Sequence of chain 1.A:
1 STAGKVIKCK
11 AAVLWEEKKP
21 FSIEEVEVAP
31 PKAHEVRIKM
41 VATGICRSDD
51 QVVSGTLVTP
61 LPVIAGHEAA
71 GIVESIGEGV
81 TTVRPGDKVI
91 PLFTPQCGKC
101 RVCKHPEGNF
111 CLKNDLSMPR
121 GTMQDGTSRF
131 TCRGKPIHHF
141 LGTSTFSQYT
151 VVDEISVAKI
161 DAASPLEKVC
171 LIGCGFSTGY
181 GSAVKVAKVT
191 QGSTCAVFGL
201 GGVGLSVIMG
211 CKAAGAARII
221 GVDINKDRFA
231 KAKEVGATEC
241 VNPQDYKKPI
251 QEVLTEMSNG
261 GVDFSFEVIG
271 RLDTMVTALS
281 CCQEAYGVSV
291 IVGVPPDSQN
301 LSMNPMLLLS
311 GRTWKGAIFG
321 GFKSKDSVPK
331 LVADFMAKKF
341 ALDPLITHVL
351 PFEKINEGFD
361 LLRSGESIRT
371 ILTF

Binding-site contacts:
Ligand atom C7 contacts residue NAD1 of chain 1.E at 3.9 Å.
Ligand atom F2 contacts residue LEU57 of chain 1.A at 3.4 Å.
Ligand atom O1 contacts residue CYS46 of chain 1.A at 3.5 Å (h-bond).
Ligand atom C7 contacts residue HIS67 of chain 1.A at 3.2 Å.
Ligand atom C5 contacts residue LEU116 of chain 1.A at 4.4 Å (hydrophobic).
Ligand atom O1 contacts residue NAD1 of chain 1.E at 3.1 Å.
Ligand atom C2 contacts residue SER48 of chain 1.A at 3.6 Å.
Ligand atom F2 contacts residue LEU141 of chain 1.A at 3.5 Å.
Ligand atom C5 contacts residue NAD1 of chain 1.E at 3.3 Å.
Ligand atom C4 contacts residue ILE318 of chain 1.A at 4.1 Å (hydrophobic).
Ligand atom F3 contacts residue LEU57 of chain 1.A at 3.4 Å.
Ligand atom C1 contacts residue NAD1 of chain 1.E at 4.1 Å.
Ligand atom C7 contacts residue CYS174 of chain 1.A at 3.8 Å (hydrophobic).
Ligand atom O1 contacts residue CYS174 of chain 1.A at 3.4 Å (h-bond).
Ligand atom C6 contacts residue PHE93 of chain 1.A at 3.6 Å (hydrophobic).
Ligand atom O1 contacts residue HIS67 of chain 1.A at 3.0 Å (h-bond).
Ligand atom C4 contacts residue VAL294 of chain 1.A at 3.5 Å (hydrophobic).
Ligand atom F3 contacts residue LEU116 of chain 1.A at 3.8 Å.
Ligand atom C5 contacts residue PHE93 of chain 1.A at 4.3 Å (hydrophobic).
Ligand atom C2 contacts residue LEU57 of chain 1.A at 4.2 Å (hydrophobic).
Ligand atom C6 contacts residue NAD1 of chain 1.E at 3.2 Å.
Ligand atom C2 contacts residue LEU141 of chain 1.A at 4.2 Å (hydrophobic).
Ligand atom C1 contacts residue PHE93 of chain 1.A at 3.8 Å (hydrophobic).
Ligand atom C3 contacts residue VAL294 of chain 1.A at 3.9 Å (hydrophobic).
Ligand atom F3 contacts residue VAL294 of chain 1.A at 4.3 Å.
Ligand atom C7 contacts residue PHE93 of chain 1.A at 3.7 Å (hydrophobic).
Ligand atom O1 contacts residue ZN1 of chain 1.C at 2.2 Å.
Ligand atom C6 contacts residue VAL294 of chain 1.A at 4.3 Å (hydrophobic).
Ligand atom C7 contacts residue ZN1 of chain 1.C at 3.1 Å.
Ligand atom C5 contacts residue ILE318 of chain 1.A at 3.8 Å (hydrophobic).
Ligand atom C4 contacts residue LEU309 of chain 1.B at 4.2 Å (hydrophobic).
Ligand atom O1 contacts residue SER48 of chain 1.A at 2.7 Å (h-bond).
Ligand atom C3 contacts residue LEU57 of chain 1.A at 4.3 Å (hydrophobic).
Ligand atom F2 contacts residue PHE140 of chain 1.A at 4.0 Å.
Ligand atom F2 contacts residue SER48 of chain 1.A at 3.5 Å.
Ligand atom C4 contacts residue LEU116 of chain 1.A at 3.7 Å (hydrophobic).
Ligand atom C5 contacts residue VAL294 of chain 1.A at 3.7 Å (hydrophobic).
Ligand atom C7 contacts residue SER48 of chain 1.A at 3.5 Å.
Ligand atom C1 contacts residue SER48 of chain 1.A at 3.6 Å.
Ligand atom C3 contacts residue LEU116 of chain 1.A at 4.0 Å (hydrophobic).

Sequence of chain 1.B:
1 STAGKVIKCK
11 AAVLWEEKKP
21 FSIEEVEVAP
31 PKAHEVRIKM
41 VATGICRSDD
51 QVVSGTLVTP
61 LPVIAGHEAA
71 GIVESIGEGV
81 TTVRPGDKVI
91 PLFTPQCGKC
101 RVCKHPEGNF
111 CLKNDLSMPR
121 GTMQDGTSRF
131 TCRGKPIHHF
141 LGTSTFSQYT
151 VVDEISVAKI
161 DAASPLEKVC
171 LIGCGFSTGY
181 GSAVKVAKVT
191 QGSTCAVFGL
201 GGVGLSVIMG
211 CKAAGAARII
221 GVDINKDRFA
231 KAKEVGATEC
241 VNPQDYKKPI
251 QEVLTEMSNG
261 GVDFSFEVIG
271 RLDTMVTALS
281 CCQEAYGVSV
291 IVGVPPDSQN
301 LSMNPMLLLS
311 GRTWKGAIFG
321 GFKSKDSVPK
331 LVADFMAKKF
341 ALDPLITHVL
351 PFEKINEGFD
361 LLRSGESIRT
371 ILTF

The small molecule below binds the protein below.
Small molecule (SMILES): OCc1cccc(F)c1F